Sequence of chain 1.A:
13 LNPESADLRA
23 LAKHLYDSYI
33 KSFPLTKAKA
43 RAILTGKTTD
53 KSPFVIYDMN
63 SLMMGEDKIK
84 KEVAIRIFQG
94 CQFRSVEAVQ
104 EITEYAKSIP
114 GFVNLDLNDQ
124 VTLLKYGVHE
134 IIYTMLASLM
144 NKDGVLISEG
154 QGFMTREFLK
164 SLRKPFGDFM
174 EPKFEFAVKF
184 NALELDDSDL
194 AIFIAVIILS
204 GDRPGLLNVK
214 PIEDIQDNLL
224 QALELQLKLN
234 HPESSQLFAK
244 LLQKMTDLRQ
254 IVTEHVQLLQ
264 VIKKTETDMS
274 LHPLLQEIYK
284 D

The protein below binds the small molecule below.
Small molecule (SMILES): O=C(O)c1ccc(COc2ccccc2C=C2C(=O)c3ccccc3C2=O)cc1

Binding-site contacts:
Ligand atom O3 contacts residue CYS94 of chain 1.A at 3.1 Å.
Ligand atom C11 contacts residue MET157 of chain 1.A at 3.5 Å (hydrophobic).
Ligand atom C6 contacts residue GLU152 of chain 1.A at 3.2 Å.
Ligand atom C4 contacts residue SER151 of chain 1.A at 3.0 Å.
Ligand atom O1 contacts residue GLU152 of chain 1.A at 3.3 Å.
Ligand atom C17 contacts residue MET173 of chain 1.A at 3.7 Å (hydrophobic).
Ligand atom C2 contacts residue GLU152 of chain 1.A at 3.7 Å.
Ligand atom C20 contacts residue LEU139 of chain 1.A at 3.5 Å (hydrophobic).
Ligand atom C3 contacts residue ILE150 of chain 1.A at 3.7 Å (hydrophobic).
Ligand atom C9 contacts residue ILE150 of chain 1.A at 3.7 Å (hydrophobic).
Ligand atom C22 contacts residue CYS94 of chain 1.A at 3.8 Å (hydrophobic).
Ligand atom C1 contacts residue GLU152 of chain 1.A at 3.3 Å.
Ligand atom O contacts residue ARG97 of chain 1.A at 3.6 Å (salt-bridge).
Ligand atom C18 contacts residue CYS94 of chain 1.A at 3.7 Å (hydrophobic).
Ligand atom C contacts residue GLU152 of chain 1.A at 3.7 Å.
Ligand atom C4 contacts residue ARG97 of chain 1.A at 3.3 Å.
Ligand atom C3 contacts residue ARG97 of chain 1.A at 3.4 Å.
Ligand atom O4 contacts residue ARG97 of chain 1.A at 3.2 Å.
Ligand atom C16 contacts residue CYS94 of chain 1.A at 3.3 Å (hydrophobic).
Ligand atom C5 contacts residue ARG97 of chain 1.A at 3.4 Å.
Ligand atom C10 contacts residue MET157 of chain 1.A at 3.8 Å (hydrophobic).
Ligand atom O contacts residue LEU37 of chain 1.A at 3.5 Å.
Ligand atom O2 contacts residue ILE150 of chain 1.A at 3.7 Å.
Ligand atom C2 contacts residue ARG97 of chain 1.A at 3.4 Å.
Ligand atom O1 contacts residue ARG97 of chain 1.A at 3.8 Å.
Ligand atom C2 contacts residue SER151 of chain 1.A at 3.8 Å.
Ligand atom C17 contacts residue CYS94 of chain 1.A at 3.1 Å (hydrophobic).
Ligand atom C23 contacts residue CYS94 of chain 1.A at 3.1 Å (hydrophobic).
Ligand atom C7 contacts residue SER151 of chain 1.A at 3.3 Å.
Ligand atom C8 contacts residue ILE150 of chain 1.A at 3.7 Å (hydrophobic).
Ligand atom C1 contacts residue ARG97 of chain 1.A at 3.3 Å.
Ligand atom C11 contacts residue ILE90 of chain 1.A at 3.7 Å (hydrophobic).
Ligand atom C6 contacts residue ARG97 of chain 1.A at 3.5 Å.
Ligand atom C contacts residue ARG97 of chain 1.A at 3.5 Å.
Ligand atom C5 contacts residue SER151 of chain 1.A at 3.5 Å.
Ligand atom C5 contacts residue GLU152 of chain 1.A at 3.6 Å.
Ligand atom C23 contacts residue MET173 of chain 1.A at 3.5 Å (hydrophobic).
Ligand atom C21 contacts residue LEU139 of chain 1.A at 3.5 Å (hydrophobic).
Ligand atom C3 contacts residue SER151 of chain 1.A at 3.1 Å.
Ligand atom O contacts residue LEU142 of chain 1.A at 3.6 Å.